Binding-site contacts:
Ligand atom ND2 contacts residue TYR533 of chain 5.GA at 3.7 Å.
Ligand atom CD2 contacts residue MET485 of chain 5.GA at 4.0 Å (hydrophobic).
Ligand atom CB contacts residue GLU481 of chain 5.GA at 3.6 Å.
Ligand atom CD2 contacts residue THR488 of chain 5.GA at 4.2 Å.
Ligand atom CD1 contacts residue GLN538 of chain 5.GA at 3.1 Å.
Ligand atom CD2 contacts residue ALA484 of chain 5.GA at 3.6 Å (hydrophobic).
Ligand atom OD1 contacts residue TYR533 of chain 5.GA at 3.4 Å.
Ligand atom NE2 contacts residue PRO536 of chain 5.GA at 4.2 Å.
Ligand atom CD1 contacts residue LEU413 of chain 5.GA at 4.1 Å (hydrophobic).
Ligand atom CB contacts residue TYR533 of chain 5.GA at 3.6 Å (hydrophobic).
Ligand atom CB contacts residue ILE535 of chain 5.GA at 4.2 Å (hydrophobic).
Ligand atom CD1 contacts residue ILE535 of chain 5.GA at 4.0 Å (hydrophobic).
Ligand atom CG contacts residue PRO536 of chain 5.GA at 4.5 Å (hydrophobic).
Ligand atom O contacts residue PRO536 of chain 5.GA at 3.8 Å.
Ligand atom CG contacts residue TYR537 of chain 5.GA at 3.2 Å (hydrophobic).
Ligand atom CD1 contacts residue THR488 of chain 5.GA at 4.2 Å.
Ligand atom CD contacts residue TYR537 of chain 5.GA at 4.5 Å (hydrophobic).
Ligand atom CB contacts residue TYR537 of chain 5.GA at 3.0 Å (hydrophobic).
Ligand atom O contacts residue LEU534 of chain 5.GA at 4.3 Å.
Ligand atom N contacts residue ILE535 of chain 5.GA at 3.7 Å.
Ligand atom CA contacts residue ILE535 of chain 5.GA at 3.8 Å (hydrophobic).
Ligand atom CG contacts residue TYR533 of chain 5.GA at 3.3 Å (hydrophobic).
Ligand atom C contacts residue HIS409 of chain 5.GA at 4.4 Å.
Ligand atom CG1 contacts residue THR488 of chain 5.GA at 4.2 Å.
Ligand atom O contacts residue HIS409 of chain 5.GA at 3.6 Å.
Ligand atom CE1 contacts residue LEU413 of chain 5.GA at 4.2 Å (hydrophobic).
Ligand atom CB contacts residue THR488 of chain 5.GA at 4.4 Å.
Ligand atom CB contacts residue LEU534 of chain 5.GA at 4.3 Å (hydrophobic).
Ligand atom CD1 contacts residue PHE402 of chain 5.GA at 4.0 Å (hydrophobic).
Ligand atom N contacts residue PRO536 of chain 5.GA at 4.2 Å.
Ligand atom CD1 contacts residue ILE535 of chain 5.GA at 4.0 Å (hydrophobic).
Ligand atom CA contacts residue TYR537 of chain 5.GA at 4.5 Å (hydrophobic).

Sequence of chain 5.GA:
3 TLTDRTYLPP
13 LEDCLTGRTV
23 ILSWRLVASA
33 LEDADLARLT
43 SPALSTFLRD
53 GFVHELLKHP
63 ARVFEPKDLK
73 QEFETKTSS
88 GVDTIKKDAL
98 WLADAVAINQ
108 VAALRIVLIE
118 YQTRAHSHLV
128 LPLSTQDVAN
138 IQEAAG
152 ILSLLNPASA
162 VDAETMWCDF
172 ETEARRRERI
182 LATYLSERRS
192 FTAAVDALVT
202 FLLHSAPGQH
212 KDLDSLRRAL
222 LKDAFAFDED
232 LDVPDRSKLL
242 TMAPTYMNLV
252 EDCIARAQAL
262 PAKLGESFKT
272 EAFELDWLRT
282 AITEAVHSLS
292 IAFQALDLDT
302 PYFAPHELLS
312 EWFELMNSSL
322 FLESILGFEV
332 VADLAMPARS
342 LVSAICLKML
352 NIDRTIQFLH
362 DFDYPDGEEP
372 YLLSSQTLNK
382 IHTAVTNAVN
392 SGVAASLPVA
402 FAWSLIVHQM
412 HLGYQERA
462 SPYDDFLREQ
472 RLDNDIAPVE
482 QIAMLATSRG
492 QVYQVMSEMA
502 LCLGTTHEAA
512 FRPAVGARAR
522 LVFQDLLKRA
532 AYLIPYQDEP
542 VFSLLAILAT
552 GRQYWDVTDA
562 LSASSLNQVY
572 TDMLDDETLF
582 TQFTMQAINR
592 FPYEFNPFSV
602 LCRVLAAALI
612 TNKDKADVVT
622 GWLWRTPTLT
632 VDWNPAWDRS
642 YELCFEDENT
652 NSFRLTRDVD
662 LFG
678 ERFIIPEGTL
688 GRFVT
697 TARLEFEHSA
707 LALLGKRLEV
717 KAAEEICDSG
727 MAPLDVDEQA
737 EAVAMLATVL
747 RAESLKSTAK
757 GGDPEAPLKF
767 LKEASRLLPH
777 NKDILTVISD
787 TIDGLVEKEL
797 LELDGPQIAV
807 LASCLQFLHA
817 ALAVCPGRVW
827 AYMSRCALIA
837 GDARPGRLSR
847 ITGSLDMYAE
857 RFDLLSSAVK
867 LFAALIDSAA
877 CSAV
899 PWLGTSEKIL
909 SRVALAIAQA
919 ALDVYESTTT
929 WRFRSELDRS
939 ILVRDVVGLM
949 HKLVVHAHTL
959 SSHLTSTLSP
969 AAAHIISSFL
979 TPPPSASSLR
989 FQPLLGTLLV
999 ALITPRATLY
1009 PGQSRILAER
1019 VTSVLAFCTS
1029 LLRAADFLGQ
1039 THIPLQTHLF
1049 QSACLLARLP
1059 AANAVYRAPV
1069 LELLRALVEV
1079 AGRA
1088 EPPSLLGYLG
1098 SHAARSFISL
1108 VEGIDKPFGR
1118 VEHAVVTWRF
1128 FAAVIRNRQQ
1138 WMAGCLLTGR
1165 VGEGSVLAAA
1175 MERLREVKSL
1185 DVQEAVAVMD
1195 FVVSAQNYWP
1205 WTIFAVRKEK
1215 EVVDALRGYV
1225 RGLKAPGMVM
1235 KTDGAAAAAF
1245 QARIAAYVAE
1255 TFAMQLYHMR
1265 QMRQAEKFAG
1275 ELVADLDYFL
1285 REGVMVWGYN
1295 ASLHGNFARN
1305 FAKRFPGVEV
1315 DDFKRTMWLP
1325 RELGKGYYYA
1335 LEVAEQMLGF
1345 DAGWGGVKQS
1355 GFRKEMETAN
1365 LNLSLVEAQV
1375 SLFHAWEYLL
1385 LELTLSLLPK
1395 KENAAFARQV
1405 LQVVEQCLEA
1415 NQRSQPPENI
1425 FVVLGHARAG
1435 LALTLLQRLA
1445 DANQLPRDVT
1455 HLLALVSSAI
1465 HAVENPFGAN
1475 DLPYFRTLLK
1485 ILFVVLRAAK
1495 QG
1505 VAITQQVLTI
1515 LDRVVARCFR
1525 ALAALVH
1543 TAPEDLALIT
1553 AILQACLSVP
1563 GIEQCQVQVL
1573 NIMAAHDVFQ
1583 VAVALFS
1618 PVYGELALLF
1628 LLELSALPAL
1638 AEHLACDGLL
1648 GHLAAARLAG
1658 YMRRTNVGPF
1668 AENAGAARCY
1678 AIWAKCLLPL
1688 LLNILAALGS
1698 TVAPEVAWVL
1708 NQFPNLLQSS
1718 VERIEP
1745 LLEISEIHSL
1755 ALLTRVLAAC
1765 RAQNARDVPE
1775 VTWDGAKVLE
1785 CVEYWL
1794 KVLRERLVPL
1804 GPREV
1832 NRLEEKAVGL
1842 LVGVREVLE

The small molecule below binds the protein below.
Small molecule (SMILES): CC[C@H](C)[C@H](NC(=O)[C@H](CO)NC(=O)[C@H](CC(=O)O)NC(=O)[C@@H](N)CCC(=O)O)C(=O)N[C@@H](CC(C)C)C(=O)N[C@@H](CCC(N)=O)C(=O)N1CCC[C@H]1C(=O)NCC(=O)N[C@@H](C)C(=O)N[C@@H](Cc1ccccc1)C(=O)N[C@@H](CO)C(=O)N[C@@H](C)C(=O)N[C@H](C=O)CC(N)=O